Sequence of chain 3.B:
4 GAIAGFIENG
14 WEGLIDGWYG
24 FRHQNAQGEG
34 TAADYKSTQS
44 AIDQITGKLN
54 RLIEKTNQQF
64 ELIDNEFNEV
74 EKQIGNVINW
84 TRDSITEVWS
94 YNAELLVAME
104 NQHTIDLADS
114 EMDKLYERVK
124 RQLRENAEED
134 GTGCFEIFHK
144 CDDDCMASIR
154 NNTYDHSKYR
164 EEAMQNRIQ

This small molecule binds to this protein.
Small molecule (SMILES): CC(=O)N[C@H]1[C@H](O[C@H]2[C@H](O)[C@@H](NC(C)=O)CO[C@@H]2CO)O[C@H](CO)[C@@H](O[C@@H]2O[C@H](CO)[C@@H](O)[C@H](O)[C@@H]2O)[C@@H]1O

Sequence of chain 3.A:
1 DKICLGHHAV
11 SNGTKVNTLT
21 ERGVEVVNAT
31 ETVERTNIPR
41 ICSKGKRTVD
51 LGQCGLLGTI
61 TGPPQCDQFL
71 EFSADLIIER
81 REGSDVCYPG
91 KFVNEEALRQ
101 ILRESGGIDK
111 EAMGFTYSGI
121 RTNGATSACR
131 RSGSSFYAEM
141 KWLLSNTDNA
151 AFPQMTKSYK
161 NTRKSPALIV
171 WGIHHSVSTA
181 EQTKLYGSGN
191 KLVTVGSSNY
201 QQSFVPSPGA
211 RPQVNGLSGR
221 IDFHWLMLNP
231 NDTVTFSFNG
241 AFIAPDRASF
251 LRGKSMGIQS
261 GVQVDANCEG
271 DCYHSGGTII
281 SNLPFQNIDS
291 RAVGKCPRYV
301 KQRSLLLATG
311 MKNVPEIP

Binding-site contacts:
Ligand atom C4 contacts residue ASN28 of chain 3.A at 4.1 Å.
Ligand atom N2 contacts residue ASN28 of chain 3.A at 2.5 Å (h-bond).
Ligand atom C6 contacts residue THR309 of chain 3.A at 4.3 Å.
Ligand atom C5 contacts residue THR309 of chain 3.A at 4.4 Å.
Ligand atom C5 contacts residue ASN28 of chain 3.A at 3.6 Å.
Ligand atom O3 contacts residue ASN28 of chain 3.A at 4.5 Å.
Ligand atom O7 contacts residue ASN28 of chain 3.A at 4.0 Å.
Ligand atom C6 contacts residue THR30 of chain 3.A at 4.0 Å.
Ligand atom C2 contacts residue ASN28 of chain 3.A at 2.1 Å.
Ligand atom C8 contacts residue THR30 of chain 3.A at 3.4 Å.
Ligand atom O6 contacts residue LEU52 of chain 3.B at 3.5 Å.
Ligand atom C7 contacts residue ASN28 of chain 3.A at 3.5 Å.
Ligand atom O6 contacts residue THR309 of chain 3.A at 3.8 Å.
Ligand atom C8 contacts residue ASN28 of chain 3.A at 4.5 Å.
Ligand atom O5 contacts residue ASN28 of chain 3.A at 2.4 Å (h-bond).
Ligand atom C3 contacts residue ASN28 of chain 3.A at 3.5 Å.
Ligand atom C1 contacts residue ASN28 of chain 3.A at 1.4 Å.
Ligand atom O5 contacts residue THR309 of chain 3.A at 3.2 Å (h-bond).
Ligand atom C1 contacts residue THR309 of chain 3.A at 3.8 Å.